Binding-site contacts:
Ligand atom O06 contacts residue THR274 of chain 1.J at 3.3 Å (h-bond).
Ligand atom C08 contacts residue HIS227 of chain 1.J at 3.3 Å.
Ligand atom O06 contacts residue LEU273 of chain 1.J at 3.5 Å.
Ligand atom O05 contacts residue LEU361 of chain 1.J at 3.2 Å.
Ligand atom C28 contacts residue GLY360 of chain 1.J at 3.8 Å.
Ligand atom C41 contacts residue GLU27 of chain 1.J at 3.4 Å.
Ligand atom C32 contacts residue VAL23 of chain 1.J at 3.8 Å (hydrophobic).
Ligand atom O13 contacts residue LYS359 of chain 1.J at 2.9 Å (salt-bridge).
Ligand atom O14 contacts residue HIS227 of chain 1.J at 3.0 Å (h-bond).
Ligand atom C41 contacts residue VAL23 of chain 1.J at 3.5 Å (hydrophobic).
Ligand atom O08 contacts residue GLN279 of chain 1.J at 2.7 Å (h-bond).
Ligand atom C14 contacts residue LEU215 of chain 1.J at 3.9 Å (hydrophobic).
Ligand atom C16 contacts residue THR274 of chain 1.J at 3.7 Å.
Ligand atom C09 contacts residue HIS227 of chain 1.J at 3.8 Å.
Ligand atom O10 contacts residue GLN279 of chain 1.J at 3.5 Å (h-bond).
Ligand atom O07 contacts residue GLN279 of chain 1.J at 3.0 Å (h-bond).
Ligand atom C07 contacts residue LEU215 of chain 1.J at 3.8 Å (hydrophobic).
Ligand atom C42 contacts residue VAL23 of chain 1.J at 3.6 Å (hydrophobic).
Ligand atom O13 contacts residue PRO358 of chain 1.J at 3.8 Å.
Ligand atom C32 contacts residue ASP26 of chain 1.J at 3.6 Å.
Ligand atom C07 contacts residue HIS227 of chain 1.J at 3.6 Å.
Ligand atom O09 contacts residue GLN279 of chain 1.J at 3.8 Å.
Ligand atom C20 contacts residue GLN279 of chain 1.J at 3.8 Å.
Ligand atom C23 contacts residue GLN279 of chain 1.J at 3.5 Å.
Ligand atom C19 contacts residue THR274 of chain 1.J at 3.4 Å.
Ligand atom C30 contacts residue HIS227 of chain 1.J at 3.9 Å.
Ligand atom C47 contacts residue ARG276 of chain 1.J at 3.4 Å.
Ligand atom C14 contacts residue THR274 of chain 1.J at 3.8 Å.
Ligand atom C17 contacts residue LEU361 of chain 1.J at 3.7 Å (hydrophobic).
Ligand atom C27 contacts residue GLY360 of chain 1.J at 3.7 Å.
Ligand atom C33 contacts residue ASP26 of chain 1.J at 3.1 Å.
Ligand atom O12 contacts residue GLY360 of chain 1.J at 3.5 Å (h-bond).
Ligand atom C08 contacts residue LEU215 of chain 1.J at 3.7 Å (hydrophobic).
Ligand atom C40 contacts residue SER234 of chain 1.J at 3.6 Å.
Ligand atom C36 contacts residue HIS227 of chain 1.J at 3.6 Å.
Ligand atom O13 contacts residue GLY360 of chain 1.J at 3.2 Å (h-bond).
Ligand atom C22 contacts residue GLN279 of chain 1.J at 3.3 Å.
Ligand atom C34 contacts residue ASP26 of chain 1.J at 3.8 Å.
Ligand atom C44 contacts residue GLY360 of chain 1.J at 3.5 Å.
Ligand atom C08 contacts residue LEU228 of chain 1.J at 3.9 Å (hydrophobic).

Sequence of chain 1.J:
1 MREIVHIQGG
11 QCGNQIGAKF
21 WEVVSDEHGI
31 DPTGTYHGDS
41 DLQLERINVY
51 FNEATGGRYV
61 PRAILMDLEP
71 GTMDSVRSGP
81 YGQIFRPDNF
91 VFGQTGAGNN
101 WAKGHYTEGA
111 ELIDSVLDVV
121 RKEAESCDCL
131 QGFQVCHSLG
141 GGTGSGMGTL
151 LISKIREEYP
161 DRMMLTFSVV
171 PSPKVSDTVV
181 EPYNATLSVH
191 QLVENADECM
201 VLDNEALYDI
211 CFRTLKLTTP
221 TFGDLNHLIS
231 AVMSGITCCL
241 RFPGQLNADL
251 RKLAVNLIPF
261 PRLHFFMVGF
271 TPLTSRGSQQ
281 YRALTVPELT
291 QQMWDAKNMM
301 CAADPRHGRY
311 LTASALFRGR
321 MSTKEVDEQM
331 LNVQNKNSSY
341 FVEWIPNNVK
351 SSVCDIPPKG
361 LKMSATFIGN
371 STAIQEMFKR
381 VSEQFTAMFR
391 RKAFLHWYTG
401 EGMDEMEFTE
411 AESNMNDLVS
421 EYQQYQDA

The protein below binds the small molecule below.
Small molecule (SMILES): CC(=O)O[C@H]1C(=O)[C@@]2(C)[C@H]([C@H](OC(=O)c3ccccc3)[C@]3(O)C[C@H](OC(=O)[C@H](O)[C@@H](NC(=O)c4ccccc4)c4ccccc4)C(C)=C1C3(C)C)[C@]1(OC(C)=O)CO[C@@H]1C[C@@H]2O